Sequence of chain 1.A:
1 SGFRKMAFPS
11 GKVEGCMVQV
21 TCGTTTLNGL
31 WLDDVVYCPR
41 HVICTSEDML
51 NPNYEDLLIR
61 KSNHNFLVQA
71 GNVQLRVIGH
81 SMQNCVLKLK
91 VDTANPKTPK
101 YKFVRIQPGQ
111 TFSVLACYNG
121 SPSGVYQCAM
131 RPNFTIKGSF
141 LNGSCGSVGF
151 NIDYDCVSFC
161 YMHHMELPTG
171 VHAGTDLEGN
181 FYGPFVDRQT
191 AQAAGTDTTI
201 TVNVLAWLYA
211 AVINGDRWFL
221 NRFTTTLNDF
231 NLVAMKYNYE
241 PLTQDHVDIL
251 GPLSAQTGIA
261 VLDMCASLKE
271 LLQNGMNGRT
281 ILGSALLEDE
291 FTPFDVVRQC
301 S

The small molecule below binds the protein below.
Small molecule (SMILES): O=C1C[C@H](NC(=O)[C@@H]2CCOc3ccc(Cl)cc32)CCN1

Binding-site contacts:
Ligand atom CL contacts residue MET165 of chain 1.A at 3.8 Å.
Ligand atom O2 contacts residue CYS145 of chain 1.A at 3.8 Å.
Ligand atom N1 contacts residue ASN142 of chain 1.A at 3.8 Å.
Ligand atom C12 contacts residue ASN142 of chain 1.A at 3.8 Å.
Ligand atom C contacts residue HIS41 of chain 1.A at 3.7 Å.
Ligand atom CL contacts residue HIS41 of chain 1.A at 3.6 Å.
Ligand atom C3 contacts residue MET49 of chain 1.A at 4.1 Å (hydrophobic).
Ligand atom C1 contacts residue ASP187 of chain 1.A at 3.3 Å.
Ligand atom C13 contacts residue HIS41 of chain 1.A at 3.6 Å.
Ligand atom C1 contacts residue ARG188 of chain 1.A at 4.0 Å.
Ligand atom C14 contacts residue GLN189 of chain 1.A at 4.2 Å.
Ligand atom C2 contacts residue TYR54 of chain 1.A at 3.9 Å (hydrophobic).
Ligand atom C12 contacts residue DMS1 of chain 1.G at 3.7 Å.
Ligand atom C11 contacts residue ASN142 of chain 1.A at 3.7 Å.
Ligand atom N1 contacts residue GLY143 of chain 1.A at 4.1 Å.
Ligand atom O2 contacts residue DMS1 of chain 1.G at 3.8 Å.
Ligand atom C4 contacts residue CYS44 of chain 1.A at 3.4 Å (hydrophobic).
Ligand atom C14 contacts residue HIS41 of chain 1.A at 3.4 Å.
Ligand atom C11 contacts residue DMS1 of chain 1.G at 4.2 Å.
Ligand atom CL contacts residue ASP187 of chain 1.A at 3.5 Å.
Ligand atom C3 contacts residue HIS41 of chain 1.A at 3.9 Å.
Ligand atom C1 contacts residue TYR54 of chain 1.A at 3.6 Å (hydrophobic).
Ligand atom C6 contacts residue HIS41 of chain 1.A at 3.6 Å.
Ligand atom CL contacts residue GLN189 of chain 1.A at 3.9 Å.
Ligand atom C contacts residue GLN189 of chain 1.A at 3.9 Å.
Ligand atom O contacts residue MET49 of chain 1.A at 3.3 Å.
Ligand atom C11 contacts residue GLY143 of chain 1.A at 3.8 Å.
Ligand atom C2 contacts residue HIS41 of chain 1.A at 3.8 Å.
Ligand atom O1 contacts residue GLN189 of chain 1.A at 2.8 Å (h-bond).
Ligand atom CL contacts residue ARG188 of chain 1.A at 4.0 Å.
Ligand atom C7 contacts residue GLN189 of chain 1.A at 4.0 Å.
Ligand atom C3 contacts residue CYS44 of chain 1.A at 4.1 Å (hydrophobic).
Ligand atom C2 contacts residue MET49 of chain 1.A at 3.9 Å (hydrophobic).
Ligand atom C contacts residue ASP187 of chain 1.A at 4.2 Å.
Ligand atom O contacts residue CYS44 of chain 1.A at 3.3 Å.
Ligand atom O2 contacts residue ASN142 of chain 1.A at 3.4 Å.
Ligand atom O2 contacts residue GLY143 of chain 1.A at 2.9 Å (h-bond).
Ligand atom C1 contacts residue HIS41 of chain 1.A at 3.8 Å.
Ligand atom C4 contacts residue MET49 of chain 1.A at 4.0 Å (hydrophobic).
Ligand atom C4 contacts residue HIS41 of chain 1.A at 3.8 Å.